Sequence of chain 1.D:
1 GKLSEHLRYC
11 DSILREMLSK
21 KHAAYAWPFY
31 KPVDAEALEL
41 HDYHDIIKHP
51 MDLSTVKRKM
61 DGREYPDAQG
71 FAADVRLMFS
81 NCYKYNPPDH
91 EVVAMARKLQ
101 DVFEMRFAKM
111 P

Binding-site contacts:
Ligand atom C41 contacts residue TRP27 of chain 1.D at 3.7 Å (hydrophobic).
Ligand atom C41 contacts residue PRO28 of chain 1.D at 3.9 Å (hydrophobic).
Ligand atom N14 contacts residue ALA37 of chain 1.D at 4.0 Å.
Ligand atom C44 contacts residue ASN86 of chain 1.D at 3.5 Å.
Ligand atom C13 contacts residue ALA37 of chain 1.D at 4.2 Å (hydrophobic).
Ligand atom C47 contacts residue PRO28 of chain 1.D at 3.9 Å (hydrophobic).
Ligand atom C29 contacts residue PRO28 of chain 1.D at 3.9 Å (hydrophobic).
Ligand atom N17 contacts residue GLU39 of chain 1.D at 3.4 Å (salt-bridge).
Ligand atom N27 contacts residue PRO28 of chain 1.D at 3.2 Å (h-bond).
Ligand atom C16 contacts residue GLU39 of chain 1.D at 4.1 Å.
Ligand atom C44 contacts residue TYR85 of chain 1.D at 3.8 Å (hydrophobic).
Ligand atom O46 contacts residue ASN86 of chain 1.D at 3.2 Å (h-bond).
Ligand atom C40 contacts residue TRP27 of chain 1.D at 4.0 Å (hydrophobic).
Ligand atom N30 contacts residue VAL33 of chain 1.D at 3.9 Å.
Ligand atom C45 contacts residue ASN86 of chain 1.D at 3.5 Å.
Ligand atom C31 contacts residue VAL92 of chain 1.D at 3.8 Å (hydrophobic).
Ligand atom O46 contacts residue VAL92 of chain 1.D at 3.8 Å.
Ligand atom C07 contacts residue LEU38 of chain 1.D at 4.1 Å (hydrophobic).
Ligand atom O46 contacts residue CYS82 of chain 1.D at 3.8 Å.
Ligand atom C28 contacts residue VAL33 of chain 1.D at 3.8 Å (hydrophobic).
Ligand atom C47 contacts residue VAL92 of chain 1.D at 3.7 Å (hydrophobic).
Ligand atom N30 contacts residue VAL92 of chain 1.D at 3.9 Å.
Ligand atom C28 contacts residue PRO28 of chain 1.D at 3.0 Å (hydrophobic).
Ligand atom C06 contacts residue TRP27 of chain 1.D at 4.1 Å (hydrophobic).
Ligand atom N34 contacts residue VAL92 of chain 1.D at 4.0 Å.
Ligand atom N36 contacts residue LEU38 of chain 1.D at 4.0 Å.
Ligand atom C35 contacts residue PRO28 of chain 1.D at 4.1 Å (hydrophobic).
Ligand atom C43 contacts residue LEU40 of chain 1.D at 4.0 Å (hydrophobic).
Ligand atom C20 contacts residue GLU39 of chain 1.D at 3.3 Å.
Ligand atom C26 contacts residue LEU38 of chain 1.D at 4.1 Å (hydrophobic).
Ligand atom C06 contacts residue LEU38 of chain 1.D at 4.1 Å (hydrophobic).
Ligand atom C39 contacts residue VAL92 of chain 1.D at 3.9 Å (hydrophobic).
Ligand atom N25 contacts residue TRP27 of chain 1.D at 3.9 Å.
Ligand atom C05 contacts residue TRP27 of chain 1.D at 3.9 Å (hydrophobic).
Ligand atom C45 contacts residue LEU40 of chain 1.D at 4.1 Å (hydrophobic).
Ligand atom C45 contacts residue TYR85 of chain 1.D at 4.1 Å (hydrophobic).
Ligand atom C47 contacts residue PHE29 of chain 1.D at 3.6 Å (hydrophobic).
Ligand atom C38 contacts residue VAL92 of chain 1.D at 3.5 Å (hydrophobic).
Ligand atom C44 contacts residue LEU40 of chain 1.D at 3.6 Å (hydrophobic).
Ligand atom C19 contacts residue ALA37 of chain 1.D at 3.9 Å (hydrophobic).

A small-molecule ligand and the protein it binds are described below.
Small molecule (SMILES): CCOc1cc(C(=O)N2CCC(N3CCN(C)CC3)CC2)ccc1Nc1ncc2c(n1)N(C1CCCC1)c1ccccc1C(=O)N2C